Binding-site contacts:
Ligand atom O1A contacts residue ASP178 of chain 1.A at 2.8 Å (salt-bridge).
Ligand atom O2G contacts residue CA1 of chain 1.K at 2.5 Å.
Ligand atom PG contacts residue CA1 of chain 1.K at 3.6 Å.
Ligand atom O1G contacts residue GLY177 of chain 1.A at 2.9 Å (h-bond).
Ligand atom O1G contacts residue SER168 of chain 1.A at 2.6 Å (h-bond).
Ligand atom O3' contacts residue GLY259 of chain 1.A at 3.3 Å.
Ligand atom C1' contacts residue TYR256 of chain 1.A at 3.5 Å (hydrophobic).
Ligand atom O1A contacts residue ASP180 of chain 1.A at 3.1 Å (salt-bridge).
Ligand atom C4' contacts residue PHE257 of chain 1.A at 3.2 Å (hydrophobic).
Ligand atom O4' contacts residue DC6 of chain 1.C at 3.4 Å.
Ligand atom O2A contacts residue CA1 of chain 1.J at 3.6 Å.
Ligand atom O2B contacts residue GLY167 of chain 1.A at 3.4 Å.
Ligand atom C2' contacts residue TYR256 of chain 1.A at 3.3 Å (hydrophobic).
Ligand atom O2B contacts residue CA1 of chain 1.K at 2.4 Å.
Ligand atom N3 contacts residue ALA261 of chain 1.A at 3.5 Å.
Ligand atom O5' contacts residue CA1 of chain 1.J at 3.7 Å.
Ligand atom O3' contacts residue ARG171 of chain 1.A at 3.3 Å (salt-bridge).
Ligand atom O1A contacts residue CA1 of chain 1.J at 2.6 Å.
Ligand atom C2' contacts residue GLY259 of chain 1.A at 3.6 Å.
Ligand atom PA contacts residue CA1 of chain 1.K at 3.7 Å.
Ligand atom O2 contacts residue TYR256 of chain 1.A at 3.5 Å.
Ligand atom PA contacts residue CA1 of chain 1.J at 3.5 Å.
Ligand atom O3' contacts residue THR258 of chain 1.A at 3.1 Å (h-bond).
Ligand atom O1G contacts residue ARG137 of chain 1.A at 3.0 Å (salt-bridge).
Ligand atom O2B contacts residue SER168 of chain 1.A at 3.0 Å (h-bond).
Ligand atom O2G contacts residue ASP178 of chain 1.A at 3.2 Å (salt-bridge).
Ligand atom C4 contacts residue ALA261 of chain 1.A at 3.5 Å (hydrophobic).
Ligand atom C6 contacts residue DC6 of chain 1.C at 3.5 Å.
Ligand atom PB contacts residue CA1 of chain 1.K at 3.6 Å.
Ligand atom PG contacts residue ARG137 of chain 1.A at 3.7 Å.
Ligand atom O3G contacts residue ARG137 of chain 1.A at 2.9 Å (salt-bridge).
Ligand atom O2 contacts residue ASN264 of chain 1.A at 2.9 Å (h-bond).
Ligand atom O3' contacts residue PHE257 of chain 1.A at 3.3 Å (h-bond).
Ligand atom C4 contacts residue DC6 of chain 1.C at 3.5 Å.
Ligand atom C2' contacts residue ASN264 of chain 1.A at 3.4 Å.
Ligand atom O1B contacts residue ARG171 of chain 1.A at 2.9 Å (salt-bridge).
Ligand atom N4 contacts residue DC6 of chain 1.C at 3.0 Å (h-bond).
Ligand atom O2B contacts residue ASP180 of chain 1.A at 3.3 Å (salt-bridge).
Ligand atom C5 contacts residue DC6 of chain 1.C at 3.6 Å.
Ligand atom O1A contacts residue CA1 of chain 1.K at 2.4 Å.

This small molecule binds to this protein.
Small molecule (SMILES): Nc1ccn([C@H]2C[C@H](O)[C@@H](CO[P](=O)(O)O[P](=O)(O)OP(=O)(O)O)O2)c(=O)n1

Sequence of chain 1.A:
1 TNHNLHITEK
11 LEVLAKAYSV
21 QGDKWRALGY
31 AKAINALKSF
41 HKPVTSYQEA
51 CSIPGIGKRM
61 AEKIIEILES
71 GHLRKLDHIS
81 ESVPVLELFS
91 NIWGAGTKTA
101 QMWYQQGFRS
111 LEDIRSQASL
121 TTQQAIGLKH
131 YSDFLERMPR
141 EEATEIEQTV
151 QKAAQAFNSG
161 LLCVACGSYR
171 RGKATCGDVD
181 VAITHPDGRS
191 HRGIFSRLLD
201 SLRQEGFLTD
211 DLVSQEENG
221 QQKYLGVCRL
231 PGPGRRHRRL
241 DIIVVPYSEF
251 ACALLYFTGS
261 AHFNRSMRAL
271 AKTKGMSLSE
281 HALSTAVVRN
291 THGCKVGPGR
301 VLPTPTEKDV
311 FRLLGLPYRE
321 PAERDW